This protein binds this small molecule.
Small molecule (SMILES): Nc1ncnc2c1ncn2[C@@H]1O[C@H](CO[P](=O)(O)OS(=O)(=O)O)[C@@H](O)[C@H]1O

Binding-site contacts:
Ligand atom N1 contacts residue GLU164 of chain 1.D at 3.1 Å (salt-bridge).
Ligand atom O4' contacts residue PHE75 of chain 1.D at 3.3 Å.
Ligand atom O2A contacts residue ARG66 of chain 1.D at 2.6 Å (salt-bridge).
Ligand atom N1 contacts residue THR166 of chain 1.D at 3.5 Å (h-bond).
Ligand atom PA contacts residue ARG66 of chain 1.D at 3.6 Å.
Ligand atom C5' contacts residue ILE106 of chain 1.D at 3.2 Å (hydrophobic).
Ligand atom C3' contacts residue ILE106 of chain 1.D at 3.7 Å (hydrophobic).
Ligand atom C2 contacts residue PHE165 of chain 1.D at 3.7 Å (hydrophobic).
Ligand atom SB contacts residue SER107 of chain 1.D at 3.6 Å.
Ligand atom N1 contacts residue ARG80 of chain 1.D at 3.1 Å (salt-bridge).
Ligand atom N1 contacts residue PHE165 of chain 1.D at 3.4 Å.
Ligand atom C2' contacts residue LEU153 of chain 1.D at 3.4 Å (hydrophobic).
Ligand atom O1A contacts residue PHE105 of chain 1.D at 3.2 Å.
Ligand atom N7 contacts residue ILE162 of chain 1.D at 3.7 Å.
Ligand atom O3B contacts residue SER107 of chain 1.D at 3.5 Å (h-bond).
Ligand atom C6 contacts residue GLU164 of chain 1.D at 3.2 Å.
Ligand atom O1B contacts residue ILE84 of chain 1.D at 3.2 Å.
Ligand atom O3' contacts residue SER34 of chain 1.D at 2.9 Å (h-bond).
Ligand atom O3B contacts residue PRO108 of chain 1.D at 3.0 Å.
Ligand atom C3' contacts residue SER34 of chain 1.D at 3.5 Å.
Ligand atom N3 contacts residue PHE165 of chain 1.D at 3.7 Å.
Ligand atom C6 contacts residue ARG80 of chain 1.D at 3.6 Å.
Ligand atom O1B contacts residue ILE106 of chain 1.D at 3.2 Å (h-bond).
Ligand atom O3B contacts residue ARG80 of chain 1.D at 2.9 Å (salt-bridge).
Ligand atom C8 contacts residue PHE75 of chain 1.D at 3.6 Å (hydrophobic).
Ligand atom O2' contacts residue LEU153 of chain 1.D at 2.7 Å.
Ligand atom O3A contacts residue ILE106 of chain 1.D at 3.6 Å.
Ligand atom C2 contacts residue ARG80 of chain 1.D at 3.2 Å.
Ligand atom O2A contacts residue PHE105 of chain 1.D at 3.1 Å.
Ligand atom O5' contacts residue PHE75 of chain 1.D at 3.4 Å.
Ligand atom N6 contacts residue GLU164 of chain 1.D at 2.6 Å (salt-bridge).
Ligand atom O1B contacts residue SER107 of chain 1.D at 2.7 Å (h-bond).
Ligand atom C2 contacts residue THR166 of chain 1.D at 3.6 Å.
Ligand atom O2B contacts residue ASN83 of chain 1.D at 2.8 Å (h-bond).
Ligand atom N9 contacts residue PHE75 of chain 1.D at 3.7 Å.
Ligand atom O1A contacts residue ILE106 of chain 1.D at 2.9 Å (h-bond).
Ligand atom O2A contacts residue ASN83 of chain 1.D at 3.5 Å (h-bond).
Ligand atom O2B contacts residue ARG66 of chain 1.D at 3.1 Å (salt-bridge).
Ligand atom O1B contacts residue PHE105 of chain 1.D at 3.1 Å.
Ligand atom N6 contacts residue LYS163 of chain 1.D at 2.9 Å (salt-bridge).

Sequence of chain 1.D:
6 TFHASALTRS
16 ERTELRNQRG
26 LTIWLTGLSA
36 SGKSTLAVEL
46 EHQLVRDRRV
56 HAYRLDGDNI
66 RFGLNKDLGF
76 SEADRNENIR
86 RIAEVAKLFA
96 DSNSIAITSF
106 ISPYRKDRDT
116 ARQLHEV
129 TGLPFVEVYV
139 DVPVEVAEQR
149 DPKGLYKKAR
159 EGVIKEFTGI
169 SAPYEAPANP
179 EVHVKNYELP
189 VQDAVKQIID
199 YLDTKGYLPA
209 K